Sequence of chain 1.E:
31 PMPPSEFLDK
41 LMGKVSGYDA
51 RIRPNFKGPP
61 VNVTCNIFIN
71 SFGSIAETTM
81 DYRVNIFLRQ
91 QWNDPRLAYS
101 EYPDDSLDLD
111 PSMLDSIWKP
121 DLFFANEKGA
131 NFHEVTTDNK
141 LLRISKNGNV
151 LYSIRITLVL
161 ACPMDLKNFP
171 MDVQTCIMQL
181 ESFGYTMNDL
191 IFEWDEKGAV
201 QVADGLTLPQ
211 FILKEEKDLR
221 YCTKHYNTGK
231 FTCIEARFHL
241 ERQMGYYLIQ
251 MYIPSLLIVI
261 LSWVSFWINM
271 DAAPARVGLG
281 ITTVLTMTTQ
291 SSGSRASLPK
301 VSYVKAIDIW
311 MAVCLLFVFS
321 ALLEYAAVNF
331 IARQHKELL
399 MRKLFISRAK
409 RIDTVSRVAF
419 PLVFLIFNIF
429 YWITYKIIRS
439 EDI

Sequence of chain 1.A:
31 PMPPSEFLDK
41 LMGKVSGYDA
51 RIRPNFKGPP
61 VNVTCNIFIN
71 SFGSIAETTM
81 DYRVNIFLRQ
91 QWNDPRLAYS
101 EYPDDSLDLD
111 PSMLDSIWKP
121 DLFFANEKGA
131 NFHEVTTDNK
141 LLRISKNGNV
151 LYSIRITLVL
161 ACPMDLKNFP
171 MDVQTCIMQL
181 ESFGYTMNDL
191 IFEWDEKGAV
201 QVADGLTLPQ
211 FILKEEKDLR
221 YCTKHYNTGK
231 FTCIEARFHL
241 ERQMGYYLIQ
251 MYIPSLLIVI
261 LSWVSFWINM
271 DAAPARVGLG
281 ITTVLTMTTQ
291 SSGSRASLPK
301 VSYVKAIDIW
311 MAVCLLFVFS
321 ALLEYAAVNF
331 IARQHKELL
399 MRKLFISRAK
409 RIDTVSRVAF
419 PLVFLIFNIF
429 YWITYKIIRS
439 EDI

A small-molecule ligand and the protein it binds are described below.
Small molecule (SMILES): NCC(=O)O

Binding-site contacts:
Ligand atom N contacts residue TYR226 of chain 1.A at 3.5 Å.
Ligand atom CA contacts residue ARG89 of chain 1.E at 4.1 Å.
Ligand atom CA contacts residue SER153 of chain 1.E at 3.3 Å.
Ligand atom C contacts residue THR228 of chain 1.A at 3.8 Å.
Ligand atom O contacts residue SER153 of chain 1.E at 4.4 Å.
Ligand atom C contacts residue SER153 of chain 1.E at 3.2 Å.
Ligand atom N contacts residue PHE231 of chain 1.A at 3.4 Å.
Ligand atom OXT contacts residue THR228 of chain 1.A at 4.3 Å.
Ligand atom OXT contacts residue SER153 of chain 1.E at 2.6 Å (h-bond).
Ligand atom C contacts residue LEU141 of chain 1.E at 4.2 Å (hydrophobic).
Ligand atom O contacts residue ASN227 of chain 1.A at 4.1 Å.
Ligand atom CA contacts residue PHE183 of chain 1.A at 3.4 Å (hydrophobic).
Ligand atom C contacts residue ARG89 of chain 1.E at 3.0 Å.
Ligand atom O contacts residue TYR226 of chain 1.A at 4.1 Å.
Ligand atom N contacts residue THR228 of chain 1.A at 4.2 Å.
Ligand atom O contacts residue ARG89 of chain 1.E at 2.6 Å (salt-bridge).
Ligand atom CA contacts residue LEU141 of chain 1.E at 3.5 Å (hydrophobic).
Ligand atom CA contacts residue THR228 of chain 1.A at 4.2 Å.
Ligand atom OXT contacts residue ARG89 of chain 1.E at 2.8 Å (salt-bridge).
Ligand atom O contacts residue THR228 of chain 1.A at 3.2 Å.
Ligand atom N contacts residue ARG89 of chain 1.E at 4.5 Å.
Ligand atom CA contacts residue PHE231 of chain 1.A at 4.3 Å (hydrophobic).
Ligand atom N contacts residue PHE183 of chain 1.A at 3.7 Å.
Ligand atom N contacts residue LEU141 of chain 1.E at 4.1 Å.